Binding-site contacts:
Ligand atom C5 contacts residue LEU137 of chain 1.A at 3.5 Å (hydrophobic).
Ligand atom O1 contacts residue LEU137 of chain 1.A at 3.0 Å.
Ligand atom C6 contacts residue LEU137 of chain 1.A at 3.4 Å (hydrophobic).
Ligand atom C6 contacts residue ALA34 of chain 1.A at 3.5 Å (hydrophobic).
Ligand atom N1 contacts residue LEU86 of chain 1.A at 2.7 Å (h-bond).
Ligand atom C21 contacts residue ILE13 of chain 1.A at 3.7 Å (hydrophobic).
Ligand atom N3 contacts residue ASP148 of chain 1.A at 2.6 Å (salt-bridge).
Ligand atom C22 contacts residue ASP89 of chain 1.A at 3.4 Å.
Ligand atom S2 contacts residue GLU15 of chain 1.A at 3.5 Å.
Ligand atom C6 contacts residue PHE83 of chain 1.A at 3.9 Å (hydrophobic).
Ligand atom S2 contacts residue GLY16 of chain 1.A at 3.7 Å.
Ligand atom C23 contacts residue GLU134 of chain 1.A at 3.2 Å.
Ligand atom C18 contacts residue ASP148 of chain 1.A at 3.4 Å.
Ligand atom C1 contacts residue ALA34 of chain 1.A at 3.7 Å (hydrophobic).
Ligand atom S1 contacts residue VAL21 of chain 1.A at 3.8 Å.
Ligand atom C2 contacts residue LEU137 of chain 1.A at 3.8 Å (hydrophobic).
Ligand atom C1 contacts residue LEU137 of chain 1.A at 3.6 Å (hydrophobic).
Ligand atom C18 contacts residue ASN135 of chain 1.A at 3.2 Å.
Ligand atom C6 contacts residue VAL67 of chain 1.A at 3.8 Å (hydrophobic).
Ligand atom C5 contacts residue ALA34 of chain 1.A at 3.8 Å (hydrophobic).
Ligand atom N1 contacts residue PHE85 of chain 1.A at 3.5 Å.
Ligand atom C6 contacts residue GLU84 of chain 1.A at 3.6 Å.
Ligand atom C23 contacts residue ASP89 of chain 1.A at 3.8 Å.
Ligand atom N3 contacts residue ASN135 of chain 1.A at 3.7 Å.
Ligand atom C9 contacts residue PHE85 of chain 1.A at 3.3 Å (hydrophobic).
Ligand atom C4 contacts residue LEU137 of chain 1.A at 3.6 Å (hydrophobic).
Ligand atom S2 contacts residue VAL21 of chain 1.A at 3.9 Å.
Ligand atom C5 contacts residue GLU84 of chain 1.A at 3.0 Å.
Ligand atom C3 contacts residue LEU137 of chain 1.A at 3.8 Å (hydrophobic).
Ligand atom C9 contacts residue HIS87 of chain 1.A at 3.6 Å.
Ligand atom C8 contacts residue PHE85 of chain 1.A at 3.5 Å (hydrophobic).
Ligand atom C4 contacts residue LEU86 of chain 1.A at 3.7 Å (hydrophobic).
Ligand atom C4 contacts residue PHE85 of chain 1.A at 3.9 Å (hydrophobic).
Ligand atom C15 contacts residue ASP148 of chain 1.A at 3.6 Å.
Ligand atom C18 contacts residue GLY16 of chain 1.A at 3.5 Å.
Ligand atom N3 contacts residue GLY16 of chain 1.A at 3.5 Å.
Ligand atom S1 contacts residue LYS36 of chain 1.A at 3.5 Å (salt-bridge).
Ligand atom C19 contacts residue GLU134 of chain 1.A at 3.9 Å.
Ligand atom C18 contacts residue GLU134 of chain 1.A at 3.9 Å.
Ligand atom C9 contacts residue LEU86 of chain 1.A at 3.4 Å (hydrophobic).

Sequence of chain 1.A:
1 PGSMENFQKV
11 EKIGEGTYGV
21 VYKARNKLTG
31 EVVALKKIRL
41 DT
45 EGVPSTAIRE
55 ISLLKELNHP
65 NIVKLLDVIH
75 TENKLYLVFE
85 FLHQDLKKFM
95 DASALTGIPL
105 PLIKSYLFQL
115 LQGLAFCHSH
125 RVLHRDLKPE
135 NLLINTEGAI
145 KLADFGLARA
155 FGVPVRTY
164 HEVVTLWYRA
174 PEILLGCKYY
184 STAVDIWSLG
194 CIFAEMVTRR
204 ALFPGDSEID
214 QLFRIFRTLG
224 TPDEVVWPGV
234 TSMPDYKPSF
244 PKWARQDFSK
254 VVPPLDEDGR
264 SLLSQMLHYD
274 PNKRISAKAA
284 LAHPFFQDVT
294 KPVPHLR

The small molecule below binds the protein below.
Small molecule (SMILES): O=C1N=C(NCc2cccs2)S/C1=C/c1ccc2ncccc2c1